Sequence of chain 1.D:
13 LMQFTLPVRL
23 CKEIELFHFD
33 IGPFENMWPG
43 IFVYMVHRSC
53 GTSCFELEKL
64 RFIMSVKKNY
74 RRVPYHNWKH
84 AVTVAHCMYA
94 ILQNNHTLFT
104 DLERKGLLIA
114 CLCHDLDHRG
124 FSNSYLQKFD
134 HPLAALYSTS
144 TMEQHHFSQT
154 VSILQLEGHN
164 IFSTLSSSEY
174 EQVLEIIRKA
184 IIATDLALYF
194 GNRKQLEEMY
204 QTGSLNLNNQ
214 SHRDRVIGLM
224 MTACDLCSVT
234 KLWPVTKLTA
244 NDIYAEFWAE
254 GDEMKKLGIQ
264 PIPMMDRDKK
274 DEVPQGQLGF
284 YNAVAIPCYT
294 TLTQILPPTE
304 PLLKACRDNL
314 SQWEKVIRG

A small-molecule ligand and the protein it binds are described below.
Small molecule (SMILES): COc1ccc2nc(N)c3c(C)nc(-c4ccccc4Cl)n3c2n1

Binding-site contacts:
Ligand atom C6 contacts residue PHE283 of chain 1.D at 3.5 Å (hydrophobic).
Ligand atom N11 contacts residue ILE246 of chain 1.D at 3.9 Å.
Ligand atom C14 contacts residue LEU229 of chain 1.D at 3.7 Å (hydrophobic).
Ligand atom C7 contacts residue PHE283 of chain 1.D at 3.4 Å (hydrophobic).
Ligand atom C3 contacts residue MET267 of chain 1.D at 4.0 Å (hydrophobic).
Ligand atom C4 contacts residue PHE283 of chain 1.D at 3.6 Å (hydrophobic).
Ligand atom C18 contacts residue LEU229 of chain 1.D at 3.9 Å (hydrophobic).
Ligand atom CL24 contacts residue HIS79 of chain 1.D at 3.9 Å.
Ligand atom C10 contacts residue LEU189 of chain 1.D at 3.9 Å (hydrophobic).
Ligand atom N13 contacts residue PHE283 of chain 1.D at 3.5 Å.
Ligand atom C3 contacts residue GLN280 of chain 1.D at 4.0 Å.
Ligand atom C12 contacts residue PHE283 of chain 1.D at 3.5 Å (hydrophobic).
Ligand atom C4 contacts residue MET267 of chain 1.D at 3.5 Å (hydrophobic).
Ligand atom C22 contacts residue HIS79 of chain 1.D at 3.8 Å.
Ligand atom C1 contacts residue PHE283 of chain 1.D at 3.7 Å (hydrophobic).
Ligand atom N8 contacts residue PHE283 of chain 1.D at 3.4 Å.
Ligand atom C16 contacts residue ILE246 of chain 1.D at 3.7 Å (hydrophobic).
Ligand atom C5 contacts residue GLN280 of chain 1.D at 3.9 Å.
Ligand atom N11 contacts residue GLN280 of chain 1.D at 3.0 Å (h-bond).
Ligand atom N8 contacts residue GLN280 of chain 1.D at 2.9 Å (h-bond).
Ligand atom C4 contacts residue PHE250 of chain 1.D at 3.6 Å (hydrophobic).
Ligand atom N15 contacts residue TYR78 of chain 1.D at 3.8 Å.
Ligand atom C1 contacts residue PHE250 of chain 1.D at 3.6 Å (hydrophobic).
Ligand atom C3 contacts residue PHE283 of chain 1.D at 3.4 Å (hydrophobic).
Ligand atom C17 contacts residue ILE246 of chain 1.D at 3.6 Å (hydrophobic).
Ligand atom N2 contacts residue PHE250 of chain 1.D at 3.8 Å.
Ligand atom C3 contacts residue PHE250 of chain 1.D at 3.7 Å (hydrophobic).
Ligand atom C19 contacts residue LEU229 of chain 1.D at 3.3 Å (hydrophobic).
Ligand atom C17 contacts residue SER231 of chain 1.D at 3.8 Å.
Ligand atom C17 contacts residue VAL232 of chain 1.D at 3.9 Å (hydrophobic).
Ligand atom C7 contacts residue GLN280 of chain 1.D at 3.8 Å.
Ligand atom C6 contacts residue PHE250 of chain 1.D at 4.0 Å (hydrophobic).
Ligand atom N11 contacts residue VAL232 of chain 1.D at 3.5 Å.
Ligand atom C17 contacts residue LEU229 of chain 1.D at 3.7 Å (hydrophobic).
Ligand atom N2 contacts residue PHE283 of chain 1.D at 3.5 Å.
Ligand atom C12 contacts residue ILE246 of chain 1.D at 3.9 Å (hydrophobic).
Ligand atom C17 contacts residue TYR78 of chain 1.D at 3.8 Å (hydrophobic).
Ligand atom C5 contacts residue PHE283 of chain 1.D at 3.6 Å (hydrophobic).
Ligand atom N15 contacts residue LEU229 of chain 1.D at 3.4 Å.
Ligand atom CL24 contacts residue PHE250 of chain 1.D at 3.8 Å.